A protein and the small-molecule ligand that binds it are described below.
Small molecule (SMILES): CC(=O)N[C@@H]1[C@@H](O)[C@H](O)[C@@H](CO)O[C@H]1O

Binding-site contacts:
Ligand atom C8 contacts residue MET413 of chain 1.C at 3.5 Å (hydrophobic).
Ligand atom C7 contacts residue MET413 of chain 1.C at 3.5 Å (hydrophobic).
Ligand atom C7 contacts residue ASN412 of chain 1.C at 3.5 Å.
Ligand atom C4 contacts residue ASN412 of chain 1.C at 4.2 Å.
Ligand atom C7 contacts residue THR414 of chain 1.C at 4.2 Å.
Ligand atom O5 contacts residue ASN412 of chain 1.C at 2.4 Å (h-bond).
Ligand atom C5 contacts residue ASN412 of chain 1.C at 3.7 Å.
Ligand atom O7 contacts residue THR414 of chain 1.C at 3.5 Å.
Ligand atom C3 contacts residue ASN412 of chain 1.C at 3.8 Å.
Ligand atom C1 contacts residue ASN412 of chain 1.C at 1.4 Å.
Ligand atom C8 contacts residue THR414 of chain 1.C at 4.0 Å.
Ligand atom O7 contacts residue MET413 of chain 1.C at 3.1 Å (h-bond).
Ligand atom N2 contacts residue ASN412 of chain 1.C at 2.9 Å (h-bond).
Ligand atom C2 contacts residue ASN412 of chain 1.C at 2.5 Å.
Ligand atom O7 contacts residue ASN412 of chain 1.C at 3.2 Å (h-bond).
Ligand atom C8 contacts residue GLU415 of chain 1.C at 4.1 Å.

Sequence of chain 1.C:
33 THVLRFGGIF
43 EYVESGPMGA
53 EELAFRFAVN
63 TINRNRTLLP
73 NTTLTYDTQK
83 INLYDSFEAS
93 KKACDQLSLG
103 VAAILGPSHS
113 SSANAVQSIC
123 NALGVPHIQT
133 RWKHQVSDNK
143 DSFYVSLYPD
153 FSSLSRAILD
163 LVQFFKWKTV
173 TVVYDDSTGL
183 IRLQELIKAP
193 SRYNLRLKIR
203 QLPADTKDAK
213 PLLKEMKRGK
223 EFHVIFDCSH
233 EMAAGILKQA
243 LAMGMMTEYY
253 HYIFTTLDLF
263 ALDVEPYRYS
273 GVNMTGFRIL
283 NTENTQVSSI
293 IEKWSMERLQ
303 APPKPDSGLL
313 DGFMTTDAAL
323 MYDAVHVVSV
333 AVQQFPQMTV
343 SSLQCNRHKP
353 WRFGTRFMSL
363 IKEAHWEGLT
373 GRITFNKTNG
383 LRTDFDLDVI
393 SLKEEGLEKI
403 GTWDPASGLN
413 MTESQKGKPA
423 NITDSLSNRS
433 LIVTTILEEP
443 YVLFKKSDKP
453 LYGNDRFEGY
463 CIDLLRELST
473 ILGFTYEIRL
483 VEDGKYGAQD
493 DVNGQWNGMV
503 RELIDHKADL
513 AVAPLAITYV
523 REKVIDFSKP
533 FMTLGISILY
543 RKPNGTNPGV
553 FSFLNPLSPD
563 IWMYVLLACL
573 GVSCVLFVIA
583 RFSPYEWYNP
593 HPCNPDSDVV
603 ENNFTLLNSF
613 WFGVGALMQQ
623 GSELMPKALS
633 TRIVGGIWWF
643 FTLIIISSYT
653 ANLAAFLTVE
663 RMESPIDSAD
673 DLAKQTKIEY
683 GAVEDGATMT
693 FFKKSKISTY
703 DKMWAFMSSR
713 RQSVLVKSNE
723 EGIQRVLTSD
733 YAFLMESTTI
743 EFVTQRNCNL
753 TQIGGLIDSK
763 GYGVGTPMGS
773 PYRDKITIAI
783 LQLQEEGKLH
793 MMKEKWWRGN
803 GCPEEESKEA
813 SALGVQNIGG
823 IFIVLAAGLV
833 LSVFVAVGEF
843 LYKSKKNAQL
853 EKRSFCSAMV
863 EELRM